The small molecule below binds the protein below.
Small molecule (SMILES): Cc1cc(CCCOc2c(C)cc(-c3noc(C(F)(F)F)n3)cc2C)on1

Sequence of chain 42.A:
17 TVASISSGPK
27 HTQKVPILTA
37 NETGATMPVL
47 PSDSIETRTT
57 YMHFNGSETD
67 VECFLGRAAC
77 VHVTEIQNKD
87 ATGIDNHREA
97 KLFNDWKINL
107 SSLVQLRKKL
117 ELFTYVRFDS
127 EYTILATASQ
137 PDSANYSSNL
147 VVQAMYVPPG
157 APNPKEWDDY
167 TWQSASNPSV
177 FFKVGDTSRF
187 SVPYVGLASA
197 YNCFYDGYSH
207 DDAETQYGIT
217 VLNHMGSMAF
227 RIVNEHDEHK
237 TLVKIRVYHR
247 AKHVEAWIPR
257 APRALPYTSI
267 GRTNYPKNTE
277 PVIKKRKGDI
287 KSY

Sequence of chain 42.C:
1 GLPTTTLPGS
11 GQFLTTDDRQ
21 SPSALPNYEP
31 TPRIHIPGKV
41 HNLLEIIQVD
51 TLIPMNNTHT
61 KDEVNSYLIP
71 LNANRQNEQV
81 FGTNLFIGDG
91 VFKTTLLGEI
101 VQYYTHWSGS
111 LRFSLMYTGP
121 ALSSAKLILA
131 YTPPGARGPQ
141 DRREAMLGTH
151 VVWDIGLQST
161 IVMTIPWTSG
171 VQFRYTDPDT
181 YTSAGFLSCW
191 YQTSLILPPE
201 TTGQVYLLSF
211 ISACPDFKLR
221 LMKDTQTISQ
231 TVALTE

Binding-site contacts:
Ligand atom C2A contacts residue TYR152 of chain 42.A at 3.7 Å (hydrophobic).
Ligand atom CM3 contacts residue ASN219 of chain 42.A at 3.8 Å.
Ligand atom C5B contacts residue TYR152 of chain 42.A at 3.5 Å (hydrophobic).
Ligand atom F3 contacts residue TYR152 of chain 42.A at 3.6 Å.
Ligand atom C3 contacts residue LEU106 of chain 42.A at 3.8 Å (hydrophobic).
Ligand atom C2C contacts residue ILE104 of chain 42.A at 3.8 Å (hydrophobic).
Ligand atom C6B contacts residue TYR152 of chain 42.A at 3.6 Å (hydrophobic).
Ligand atom CM2 contacts residue TYR128 of chain 42.A at 3.4 Å (hydrophobic).
Ligand atom CM6 contacts residue LEU25 of chain 42.C at 3.8 Å (hydrophobic).
Ligand atom F3 contacts residue ALA150 of chain 42.A at 2.7 Å.
Ligand atom C1C contacts residue TYR128 of chain 42.A at 3.5 Å (hydrophobic).
Ligand atom C2B contacts residue ILE104 of chain 42.A at 3.8 Å (hydrophobic).
Ligand atom N3A contacts residue PHE186 of chain 42.A at 3.4 Å.
Ligand atom F3 contacts residue VAL176 of chain 42.A at 3.6 Å.
Ligand atom F1 contacts residue MET224 of chain 42.A at 3.6 Å.
Ligand atom F3 contacts residue SER175 of chain 42.A at 2.8 Å.
Ligand atom N3A contacts residue TYR152 of chain 42.A at 3.8 Å.
Ligand atom C3C contacts residue TYR128 of chain 42.A at 3.3 Å (hydrophobic).
Ligand atom CM4 contacts residue ALA150 of chain 42.A at 3.6 Å (hydrophobic).
Ligand atom CM4 contacts residue VAL176 of chain 42.A at 3.8 Å (hydrophobic).
Ligand atom F2 contacts residue VAL176 of chain 42.A at 2.7 Å.
Ligand atom N1A contacts residue PRO174 of chain 42.A at 3.5 Å.
Ligand atom C4 contacts residue TYR197 of chain 42.A at 3.4 Å (hydrophobic).
Ligand atom CM2 contacts residue MET224 of chain 42.A at 3.5 Å (hydrophobic).
Ligand atom O1A contacts residue PRO174 of chain 42.A at 3.5 Å.
Ligand atom N1A contacts residue ALA24 of chain 42.C at 3.2 Å.
Ligand atom C1C contacts residue TYR197 of chain 42.A at 3.5 Å (hydrophobic).
Ligand atom C3B contacts residue MET224 of chain 42.A at 3.6 Å (hydrophobic).
Ligand atom F1 contacts residue PHE186 of chain 42.A at 3.8 Å.
Ligand atom CM2 contacts residue ILE104 of chain 42.A at 3.6 Å (hydrophobic).
Ligand atom CM6 contacts residue VAL188 of chain 42.A at 3.8 Å (hydrophobic).
Ligand atom O1A contacts residue ALA24 of chain 42.C at 3.3 Å.
Ligand atom C2C contacts residue TYR128 of chain 42.A at 3.2 Å (hydrophobic).
Ligand atom C3A contacts residue PHE186 of chain 42.A at 3.7 Å (hydrophobic).
Ligand atom F3 contacts residue MET151 of chain 42.A at 3.7 Å.
Ligand atom CM6 contacts residue TYR152 of chain 42.A at 3.4 Å (hydrophobic).
Ligand atom F1 contacts residue ALA150 of chain 42.A at 3.8 Å.
Ligand atom F3 contacts residue PRO174 of chain 42.A at 2.9 Å.
Ligand atom C2A contacts residue PHE186 of chain 42.A at 3.5 Å (hydrophobic).
Ligand atom O1 contacts residue MET221 of chain 42.A at 3.7 Å.

Sequence of chain 43.C:
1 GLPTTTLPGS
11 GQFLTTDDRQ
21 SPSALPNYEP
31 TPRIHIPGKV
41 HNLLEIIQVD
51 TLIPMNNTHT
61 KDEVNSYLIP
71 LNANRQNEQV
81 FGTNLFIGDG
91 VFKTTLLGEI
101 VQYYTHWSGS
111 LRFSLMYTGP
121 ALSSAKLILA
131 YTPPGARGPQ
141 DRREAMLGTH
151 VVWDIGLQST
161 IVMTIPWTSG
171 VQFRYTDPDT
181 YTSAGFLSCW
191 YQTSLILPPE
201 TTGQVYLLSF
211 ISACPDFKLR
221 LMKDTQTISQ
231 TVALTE